This small molecule binds to this protein.
Small molecule (SMILES): CC(C)=CCOP(=O)(O)O

Sequence of chain 8.A:
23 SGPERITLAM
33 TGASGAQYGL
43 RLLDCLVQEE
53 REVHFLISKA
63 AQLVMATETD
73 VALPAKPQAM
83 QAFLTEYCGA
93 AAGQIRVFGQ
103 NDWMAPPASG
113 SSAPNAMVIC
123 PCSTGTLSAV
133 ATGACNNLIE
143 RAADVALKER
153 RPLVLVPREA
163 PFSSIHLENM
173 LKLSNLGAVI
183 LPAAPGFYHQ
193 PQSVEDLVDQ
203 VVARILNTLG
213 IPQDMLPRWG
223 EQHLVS

Sequence of chain 11.A:
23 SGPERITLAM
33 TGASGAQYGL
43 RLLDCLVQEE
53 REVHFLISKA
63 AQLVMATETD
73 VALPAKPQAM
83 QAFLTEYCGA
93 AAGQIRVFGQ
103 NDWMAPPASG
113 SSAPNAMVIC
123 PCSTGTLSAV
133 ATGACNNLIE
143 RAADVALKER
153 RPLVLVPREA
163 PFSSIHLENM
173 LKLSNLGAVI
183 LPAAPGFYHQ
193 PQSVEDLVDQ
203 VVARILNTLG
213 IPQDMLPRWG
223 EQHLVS

Sequence of chain 9.A:
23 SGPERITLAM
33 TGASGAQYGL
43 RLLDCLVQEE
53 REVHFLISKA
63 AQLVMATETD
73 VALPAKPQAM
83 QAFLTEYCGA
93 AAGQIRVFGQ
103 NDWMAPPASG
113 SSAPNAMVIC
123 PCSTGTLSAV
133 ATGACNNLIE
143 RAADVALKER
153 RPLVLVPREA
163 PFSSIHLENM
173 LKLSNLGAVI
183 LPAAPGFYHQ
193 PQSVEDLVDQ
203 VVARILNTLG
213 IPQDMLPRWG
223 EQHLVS

Binding-site contacts:
Ligand atom PAJ contacts residue ARG206 of chain 11.A at 3.7 Å.
Ligand atom CAI contacts residue FNR1 of chain 9.C at 3.6 Å.
Ligand atom OAD contacts residue SER111 of chain 8.A at 3.6 Å (h-bond).
Ligand atom OAC contacts residue ARG143 of chain 8.A at 3.1 Å (salt-bridge).
Ligand atom OAE contacts residue TYR190 of chain 11.A at 2.6 Å (h-bond).
Ligand atom CAG contacts residue ARG143 of chain 8.A at 3.5 Å.
Ligand atom CAF contacts residue ARG143 of chain 8.A at 3.7 Å.
Ligand atom PAJ contacts residue GLU161 of chain 9.A at 3.8 Å.
Ligand atom OAD contacts residue ARG206 of chain 11.A at 3.3 Å (salt-bridge).
Ligand atom CAI contacts residue SER111 of chain 8.A at 3.6 Å.
Ligand atom OAD contacts residue GLU161 of chain 9.A at 3.9 Å.
Ligand atom CAA contacts residue TRP221 of chain 11.A at 3.7 Å (hydrophobic).
Ligand atom OAD contacts residue GLY112 of chain 8.A at 2.7 Å (h-bond).
Ligand atom OAC contacts residue LYS150 of chain 8.A at 3.8 Å.
Ligand atom CAF contacts residue ALA110 of chain 8.A at 3.5 Å (hydrophobic).
Ligand atom OAH contacts residue GLY112 of chain 8.A at 3.9 Å.
Ligand atom PAJ contacts residue SER111 of chain 8.A at 3.6 Å.
Ligand atom PAJ contacts residue TYR190 of chain 11.A at 3.9 Å.
Ligand atom CAB contacts residue TRP105 of chain 8.A at 3.2 Å (hydrophobic).
Ligand atom OAC contacts residue ARG160 of chain 9.A at 3.3 Å (salt-bridge).
Ligand atom CAG contacts residue SER111 of chain 8.A at 3.9 Å.
Ligand atom PAJ contacts residue ARG143 of chain 8.A at 3.8 Å.
Ligand atom OAH contacts residue ARG143 of chain 8.A at 3.5 Å (salt-bridge).
Ligand atom CAF contacts residue FNR1 of chain 9.C at 3.3 Å.
Ligand atom CAG contacts residue FNR1 of chain 9.C at 3.3 Å.
Ligand atom CAB contacts residue FNR1 of chain 9.C at 3.7 Å.
Ligand atom OAE contacts residue ARG206 of chain 11.A at 2.9 Å (salt-bridge).
Ligand atom CAA contacts residue SER111 of chain 8.A at 3.6 Å.
Ligand atom CAF contacts residue SER111 of chain 8.A at 3.9 Å.
Ligand atom PAJ contacts residue LYS150 of chain 8.A at 3.8 Å.
Ligand atom PAJ contacts residue ARG160 of chain 9.A at 4.0 Å.
Ligand atom CAB contacts residue TRP221 of chain 11.A at 3.6 Å (hydrophobic).
Ligand atom OAE contacts residue SER111 of chain 8.A at 4.0 Å.
Ligand atom OAC contacts residue GLU161 of chain 9.A at 2.6 Å (salt-bridge).
Ligand atom OAE contacts residue ARG160 of chain 9.A at 3.5 Å (salt-bridge).
Ligand atom PAJ contacts residue GLY112 of chain 8.A at 3.9 Å.
Ligand atom OAH contacts residue SER111 of chain 8.A at 2.8 Å (h-bond).
Ligand atom OAD contacts residue LYS150 of chain 8.A at 2.8 Å (salt-bridge).
Ligand atom CAA contacts residue TYR190 of chain 11.A at 3.8 Å (hydrophobic).
Ligand atom OAD contacts residue SER113 of chain 8.A at 3.9 Å.